Binding-site contacts:
Ligand atom N4 contacts residue LYS62 of chain 1.A at 3.3 Å (salt-bridge).
Ligand atom N3 contacts residue G5 of chain 1.C at 3.3 Å (h-bond).
Ligand atom C5 contacts residue LEU64 of chain 1.A at 3.4 Å (hydrophobic).
Ligand atom C2 contacts residue C3 of chain 1.C at 3.2 Å.
Ligand atom C2 contacts residue G7 of chain 1.C at 3.7 Å.
Ligand atom O2 contacts residue G5 of chain 1.C at 3.2 Å (h-bond).
Ligand atom O2 contacts residue U6 of chain 1.C at 3.6 Å (h-bond).
Ligand atom O2 contacts residue G5 of chain 1.C at 3.1 Å (h-bond).
Ligand atom N3 contacts residue C3 of chain 1.C at 3.6 Å.
Ligand atom N1 contacts residue G7 of chain 1.C at 3.4 Å.
Ligand atom C2 contacts residue G7 of chain 1.C at 3.2 Å.
Ligand atom C5 contacts residue A4 of chain 1.C at 3.7 Å.
Ligand atom C2' contacts residue ALA112 of chain 1.A at 3.5 Å (hydrophobic).
Ligand atom C2 contacts residue U2 of chain 1.C at 3.6 Å.
Ligand atom N1 contacts residue C3 of chain 1.C at 3.2 Å (h-bond).
Ligand atom C2 contacts residue G5 of chain 1.C at 3.3 Å.
Ligand atom N3 contacts residue A4 of chain 1.C at 3.4 Å.
Ligand atom N4 contacts residue G1 of chain 1.C at 3.1 Å (h-bond).
Ligand atom N1 contacts residue U6 of chain 1.C at 3.2 Å (h-bond).
Ligand atom O2 contacts residue G7 of chain 1.C at 3.0 Å (h-bond).
Ligand atom C2 contacts residue A4 of chain 1.C at 3.5 Å.
Ligand atom N3 contacts residue G1 of chain 1.C at 3.0 Å (h-bond).
Ligand atom O2' contacts residue ALA112 of chain 1.A at 2.7 Å (h-bond).
Ligand atom N2 contacts residue C3 of chain 1.C at 2.9 Å (h-bond).
Ligand atom OP1 contacts residue TYR132 of chain 1.A at 3.5 Å (h-bond).
Ligand atom N1 contacts residue A4 of chain 1.C at 3.4 Å (h-bond).
Ligand atom O2 contacts residue A4 of chain 1.C at 3.6 Å (h-bond).
Ligand atom N3 contacts residue G7 of chain 1.C at 3.5 Å (h-bond).
Ligand atom N1 contacts residue U2 of chain 1.C at 3.1 Å (h-bond).
Ligand atom C6 contacts residue A4 of chain 1.C at 3.5 Å.
Ligand atom O6 contacts residue A4 of chain 1.C at 3.5 Å (h-bond).
Ligand atom O4 contacts residue A4 of chain 1.C at 3.3 Å (h-bond).
Ligand atom N4 contacts residue G5 of chain 1.C at 3.5 Å (h-bond).
Ligand atom O2 contacts residue U2 of chain 1.C at 3.6 Å.
Ligand atom N3 contacts residue G7 of chain 1.C at 3.0 Å (h-bond).
Ligand atom O2 contacts residue G1 of chain 1.C at 2.9 Å (h-bond).
Ligand atom N3 contacts residue A4 of chain 1.C at 3.1 Å (h-bond).
Ligand atom N6 contacts residue U6 of chain 1.C at 3.2 Å (h-bond).
Ligand atom O6 contacts residue C3 of chain 1.C at 3.2 Å (h-bond).
Ligand atom N4 contacts residue G7 of chain 1.C at 3.3 Å (h-bond).

The protein below binds the small molecule below.
Small molecule (SMILES): Nc1ccn([C@@H]2O[C@H](CO[P](=O)(O)O[C@H]3[C@@H](O)[C@H](n4cnc5c4NC=NC5N)O[C@@H]3CO[P](=O)(O)O[C@H]3[C@@H](O)[C@H](N4CNc5c4nc(N)[nH]c5=O)O[C@@H]3CO[P](=O)(O)O[C@H]3[C@@H](O)[C@H](n4ccc(=O)[nH]c4=O)O[C@@H]3CO[P](=O)(O)O[C@H]3[C@@H](O)[C@H](n4ccc(N)nc4=O)O[C@@H]3CO[P](=O)(O)O[C@H]3[C@@H](O)[C@H](N4CNc5c(N)ncnc54)O[C@@H]3CO[P](=O)(O)O[C@H]3[C@@H](O)[C@H](n4ccc(N)nc4=O)O[C@@H]3COP(=O)(O)O)[C@@H](O)[C@H]2O)c(=O)n1

Sequence of chain 1.A:
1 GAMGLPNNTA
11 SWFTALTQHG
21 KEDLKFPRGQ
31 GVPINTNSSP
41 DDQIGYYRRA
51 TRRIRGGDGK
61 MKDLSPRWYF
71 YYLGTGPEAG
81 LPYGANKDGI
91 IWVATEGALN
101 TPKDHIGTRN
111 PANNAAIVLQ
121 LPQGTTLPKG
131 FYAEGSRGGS